Sequence of chain 1.A:
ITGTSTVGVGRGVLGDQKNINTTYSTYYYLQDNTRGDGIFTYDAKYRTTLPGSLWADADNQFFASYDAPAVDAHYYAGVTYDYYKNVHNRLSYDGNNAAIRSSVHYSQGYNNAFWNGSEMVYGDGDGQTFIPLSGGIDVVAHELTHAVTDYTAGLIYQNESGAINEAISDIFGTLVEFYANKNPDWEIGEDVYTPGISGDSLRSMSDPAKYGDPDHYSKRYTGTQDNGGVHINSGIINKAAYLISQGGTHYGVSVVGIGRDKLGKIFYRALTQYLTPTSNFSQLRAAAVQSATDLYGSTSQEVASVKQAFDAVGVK

Binding-site contacts:
Ligand atom C1 contacts residue HIS231 of chain 1.A at 3.9 Å.
Ligand atom C2 contacts residue GLU143 of chain 1.A at 3.7 Å.
Ligand atom C2 contacts residue ALA113 of chain 1.A at 3.8 Å (hydrophobic).
Ligand atom C1 contacts residue ALA113 of chain 1.A at 3.3 Å (hydrophobic).
Ligand atom C2 contacts residue HIS142 of chain 1.A at 3.5 Å.
Ligand atom O3 contacts residue HIS146 of chain 1.A at 3.7 Å.
Ligand atom C2 contacts residue HIS231 of chain 1.A at 3.7 Å.
Ligand atom C7 contacts residue HIS142 of chain 1.A at 3.9 Å.
Ligand atom O6 contacts residue GLU143 of chain 1.A at 3.2 Å (salt-bridge).
Ligand atom C16 contacts residue HIS231 of chain 1.A at 3.7 Å.
Ligand atom O3 contacts residue GLU143 of chain 1.A at 2.6 Å (salt-bridge).
Ligand atom C9 contacts residue VAL139 of chain 1.A at 3.3 Å (hydrophobic).
Ligand atom C2 contacts residue ZN1 of chain 1.F at 2.7 Å.
Ligand atom O4 contacts residue ZN1 of chain 1.F at 2.0 Å.
Ligand atom O11 contacts residue HIS142 of chain 1.A at 3.7 Å.
Ligand atom O11 contacts residue ARG203 of chain 1.A at 2.9 Å (salt-bridge).
Ligand atom O4 contacts residue HIS142 of chain 1.A at 3.4 Å (h-bond).
Ligand atom C10 contacts residue VAL139 of chain 1.A at 3.4 Å (hydrophobic).
Ligand atom O3 contacts residue ZN1 of chain 1.F at 2.7 Å.
Ligand atom C5 contacts residue GLU143 of chain 1.A at 3.9 Å.
Ligand atom C12 contacts residue ALA113 of chain 1.A at 3.7 Å (hydrophobic).
Ligand atom O4 contacts residue HIS231 of chain 1.A at 2.8 Å (h-bond).
Ligand atom C16 contacts residue ALA113 of chain 1.A at 3.6 Å (hydrophobic).
Ligand atom C15 contacts residue ASN112 of chain 1.A at 3.7 Å.
Ligand atom C7 contacts residue ARG203 of chain 1.A at 3.6 Å.
Ligand atom O4 contacts residue GLU166 of chain 1.A at 2.9 Å (salt-bridge).
Ligand atom O6 contacts residue ALA113 of chain 1.A at 3.9 Å.
Ligand atom C8 contacts residue ARG203 of chain 1.A at 3.4 Å.
Ligand atom C5 contacts residue ALA113 of chain 1.A at 3.4 Å (hydrophobic).
Ligand atom O4 contacts residue TYR157 of chain 1.A at 3.4 Å (h-bond).
Ligand atom O3 contacts residue ALA113 of chain 1.A at 3.6 Å (h-bond).
Ligand atom C13 contacts residue LEU133 of chain 1.A at 3.6 Å (hydrophobic).
Ligand atom O3 contacts residue HIS142 of chain 1.A at 3.1 Å (h-bond).
Ligand atom C13 contacts residue ASN112 of chain 1.A at 3.9 Å.
Ligand atom C10 contacts residue LEU202 of chain 1.A at 3.8 Å (hydrophobic).
Ligand atom C13 contacts residue ALA113 of chain 1.A at 3.8 Å (hydrophobic).
Ligand atom C14 contacts residue ASN112 of chain 1.A at 3.4 Å.
Ligand atom C9 contacts residue GLU143 of chain 1.A at 3.8 Å.
Ligand atom O4 contacts residue HIS146 of chain 1.A at 3.6 Å.
Ligand atom C9 contacts residue HIS142 of chain 1.A at 3.9 Å.

This protein binds this small molecule.
Small molecule (SMILES): Cc1cccc(C(=O)O)c1OC(=O)C1CC1